Sequence of chain 1.A:
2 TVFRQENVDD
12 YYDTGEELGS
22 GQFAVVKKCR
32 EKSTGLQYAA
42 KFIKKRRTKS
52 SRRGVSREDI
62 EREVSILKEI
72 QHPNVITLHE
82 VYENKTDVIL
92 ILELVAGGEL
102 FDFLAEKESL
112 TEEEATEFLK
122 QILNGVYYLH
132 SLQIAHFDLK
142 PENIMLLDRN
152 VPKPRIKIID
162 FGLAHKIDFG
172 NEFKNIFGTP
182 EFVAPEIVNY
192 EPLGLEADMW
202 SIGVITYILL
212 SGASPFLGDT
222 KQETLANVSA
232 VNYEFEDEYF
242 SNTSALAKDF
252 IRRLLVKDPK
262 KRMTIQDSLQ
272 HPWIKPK

Binding-site contacts:
Ligand atom NAL contacts residue ALA40 of chain 1.A at 3.6 Å.
Ligand atom F1 contacts residue LEU19 of chain 1.A at 3.3 Å.
Ligand atom CAS contacts residue ILE160 of chain 1.A at 3.7 Å (hydrophobic).
Ligand atom CAA contacts residue LEU91 of chain 1.A at 3.6 Å (hydrophobic).
Ligand atom OAD contacts residue ILE77 of chain 1.A at 3.6 Å.
Ligand atom C10 contacts residue SER21 of chain 1.A at 3.7 Å.
Ligand atom CAF contacts residue LYS42 of chain 1.A at 3.3 Å.
Ligand atom OAC contacts residue ALA40 of chain 1.A at 3.6 Å.
Ligand atom CAA contacts residue GLU64 of chain 1.A at 3.2 Å.
Ligand atom S17 contacts residue ILE160 of chain 1.A at 3.7 Å.
Ligand atom CAQ contacts residue ALA40 of chain 1.A at 3.6 Å (hydrophobic).
Ligand atom C contacts residue VAL27 of chain 1.A at 3.5 Å (hydrophobic).
Ligand atom CAB contacts residue ASP161 of chain 1.A at 3.6 Å.
Ligand atom NAL contacts residue GLU94 of chain 1.A at 2.9 Å (salt-bridge).
Ligand atom CAB contacts residue ILE77 of chain 1.A at 3.7 Å (hydrophobic).
Ligand atom OAN contacts residue ASP161 of chain 1.A at 3.1 Å.
Ligand atom S contacts residue VAL27 of chain 1.A at 3.7 Å.
Ligand atom CAA contacts residue LYS42 of chain 1.A at 3.7 Å.
Ligand atom S contacts residue ALA25 of chain 1.A at 3.5 Å (h-bond).
Ligand atom OAC contacts residue VAL96 of chain 1.A at 2.9 Å (h-bond).
Ligand atom C8 contacts residue GLU100 of chain 1.A at 3.7 Å.
Ligand atom OAN contacts residue LYS42 of chain 1.A at 3.6 Å (salt-bridge).
Ligand atom CBA contacts residue ASP161 of chain 1.A at 3.7 Å.
Ligand atom CAO contacts residue LEU19 of chain 1.A at 3.7 Å (hydrophobic).
Ligand atom CAT contacts residue ILE160 of chain 1.A at 3.7 Å (hydrophobic).
Ligand atom OAD contacts residue LEU93 of chain 1.A at 3.5 Å.
Ligand atom C contacts residue GLY20 of chain 1.A at 3.8 Å.
Ligand atom NAL contacts residue VAL96 of chain 1.A at 3.7 Å.
Ligand atom CAP contacts residue ASP161 of chain 1.A at 3.6 Å.
Ligand atom CAF contacts residue ASP161 of chain 1.A at 3.4 Å.
Ligand atom C contacts residue SER21 of chain 1.A at 3.8 Å.
Ligand atom OAN contacts residue GLU64 of chain 1.A at 3.7 Å.
Ligand atom CAP contacts residue LYS42 of chain 1.A at 3.6 Å.
Ligand atom CAQ contacts residue VAL96 of chain 1.A at 3.3 Å (hydrophobic).
Ligand atom C9 contacts residue GLU100 of chain 1.A at 3.7 Å.
Ligand atom C7 contacts residue GLU143 of chain 1.A at 3.4 Å.
Ligand atom CBA contacts residue GLU64 of chain 1.A at 3.4 Å.
Ligand atom OAC contacts residue LEU95 of chain 1.A at 3.7 Å.
Ligand atom S contacts residue SER21 of chain 1.A at 3.7 Å.
Ligand atom CAB contacts residue LEU93 of chain 1.A at 3.7 Å (hydrophobic).

The small molecule below binds the protein below.
Small molecule (SMILES): CC(C)Oc1ccc2c(c1)c1c3n2[Ru]24(NC#[SH])(N5C=C(F)C=C(C=35)C3C(=O)NC(=O)C=13)[SH]1CC[SH]2CC[SH]4CC1